Sequence of chain 1.H:
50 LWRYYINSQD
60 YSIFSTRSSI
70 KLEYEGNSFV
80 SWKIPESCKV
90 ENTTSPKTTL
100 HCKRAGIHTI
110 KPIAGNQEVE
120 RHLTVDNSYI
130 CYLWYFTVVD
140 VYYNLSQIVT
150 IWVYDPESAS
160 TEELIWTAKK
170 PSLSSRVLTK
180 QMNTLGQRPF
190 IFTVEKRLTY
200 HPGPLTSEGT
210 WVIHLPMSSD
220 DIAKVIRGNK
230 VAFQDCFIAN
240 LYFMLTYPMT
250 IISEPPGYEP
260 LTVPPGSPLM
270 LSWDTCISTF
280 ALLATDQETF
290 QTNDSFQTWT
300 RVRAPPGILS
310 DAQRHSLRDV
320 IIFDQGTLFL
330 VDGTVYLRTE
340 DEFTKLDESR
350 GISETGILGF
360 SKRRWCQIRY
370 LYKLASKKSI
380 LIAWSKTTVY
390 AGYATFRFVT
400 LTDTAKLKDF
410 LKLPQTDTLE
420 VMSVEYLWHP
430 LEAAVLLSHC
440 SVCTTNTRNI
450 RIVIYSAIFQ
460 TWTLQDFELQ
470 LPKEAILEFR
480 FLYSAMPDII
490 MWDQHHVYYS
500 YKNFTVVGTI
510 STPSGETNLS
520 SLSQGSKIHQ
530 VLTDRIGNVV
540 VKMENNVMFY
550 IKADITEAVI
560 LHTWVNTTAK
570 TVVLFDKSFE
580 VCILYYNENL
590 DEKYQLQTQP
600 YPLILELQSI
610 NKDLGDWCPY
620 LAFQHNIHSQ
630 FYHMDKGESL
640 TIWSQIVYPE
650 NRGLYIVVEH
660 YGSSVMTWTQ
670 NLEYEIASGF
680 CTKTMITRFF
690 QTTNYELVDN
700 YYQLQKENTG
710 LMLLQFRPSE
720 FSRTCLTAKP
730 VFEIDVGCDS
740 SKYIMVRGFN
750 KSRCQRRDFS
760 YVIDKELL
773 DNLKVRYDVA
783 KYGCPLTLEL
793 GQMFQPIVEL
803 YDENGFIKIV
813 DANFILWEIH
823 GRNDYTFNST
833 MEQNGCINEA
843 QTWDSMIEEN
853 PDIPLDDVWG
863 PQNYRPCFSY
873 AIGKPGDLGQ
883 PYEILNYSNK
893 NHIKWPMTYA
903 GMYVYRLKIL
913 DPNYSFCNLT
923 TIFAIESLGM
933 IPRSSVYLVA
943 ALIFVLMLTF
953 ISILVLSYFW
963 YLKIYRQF

The small molecule below binds the protein below.
Small molecule (SMILES): CC(=O)N[C@@H]1[C@@H](O)[C@H](O)[C@@H](CO)O[C@H]1O

Binding-site contacts:
Ligand atom O6 contacts residue ARG752 of chain 1.H at 3.1 Å.
Ligand atom O5 contacts residue ARG752 of chain 1.H at 3.2 Å.
Ligand atom C6 contacts residue ASN749 of chain 1.H at 4.3 Å.
Ligand atom C5 contacts residue ASN749 of chain 1.H at 3.5 Å.
Ligand atom C6 contacts residue ARG752 of chain 1.H at 3.6 Å.
Ligand atom C3 contacts residue ASN749 of chain 1.H at 3.8 Å.
Ligand atom C5 contacts residue ARG752 of chain 1.H at 4.1 Å.
Ligand atom C2 contacts residue ASN749 of chain 1.H at 3.0 Å.
Ligand atom N2 contacts residue ASN749 of chain 1.H at 3.2 Å (h-bond).
Ligand atom C1 contacts residue ARG752 of chain 1.H at 4.0 Å.
Ligand atom O5 contacts residue ASN749 of chain 1.H at 2.1 Å (h-bond).
Ligand atom C4 contacts residue ASN749 of chain 1.H at 4.3 Å.
Ligand atom C8 contacts residue GLY747 of chain 1.H at 4.1 Å.
Ligand atom C7 contacts residue ASN749 of chain 1.H at 4.3 Å.
Ligand atom C1 contacts residue ASN749 of chain 1.H at 1.7 Å.